Sequence of chain 23.B:
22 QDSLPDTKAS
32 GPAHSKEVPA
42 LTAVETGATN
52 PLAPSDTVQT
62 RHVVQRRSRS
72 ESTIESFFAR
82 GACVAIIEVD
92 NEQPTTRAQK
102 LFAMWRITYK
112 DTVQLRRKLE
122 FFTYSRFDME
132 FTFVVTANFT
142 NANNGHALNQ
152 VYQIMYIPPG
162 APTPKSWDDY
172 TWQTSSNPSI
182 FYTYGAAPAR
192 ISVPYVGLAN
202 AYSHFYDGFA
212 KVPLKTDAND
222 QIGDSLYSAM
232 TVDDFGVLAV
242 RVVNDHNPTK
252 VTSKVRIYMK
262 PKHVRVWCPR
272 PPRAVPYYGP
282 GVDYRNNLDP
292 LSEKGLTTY

Binding-site contacts:
Ligand atom C21 contacts residue PHE236 of chain 23.B at 3.4 Å (hydrophobic).
Ligand atom O24 contacts residue PHE236 of chain 23.B at 3.7 Å.
Ligand atom C23 contacts residue PHE236 of chain 23.B at 3.5 Å (hydrophobic).
Ligand atom O25 contacts residue TYR110 of chain 23.B at 3.0 Å.
Ligand atom O24 contacts residue TYR110 of chain 23.B at 3.9 Å.
Ligand atom C1 contacts residue ILE181 of chain 23.B at 3.4 Å (hydrophobic).
Ligand atom C14 contacts residue PHE236 of chain 23.B at 3.9 Å (hydrophobic).
Ligand atom N4 contacts residue LEU239 of chain 23.B at 3.8 Å.
Ligand atom C12 contacts residue PHE236 of chain 23.B at 3.8 Å (hydrophobic).
Ligand atom C9 contacts residue ILE108 of chain 23.B at 3.5 Å (hydrophobic).
Ligand atom C8 contacts residue PHE132 of chain 23.B at 3.4 Å (hydrophobic).
Ligand atom C9 contacts residue TYR157 of chain 23.B at 3.8 Å (hydrophobic).
Ligand atom N6 contacts residue VAL194 of chain 23.B at 3.7 Å.
Ligand atom C8 contacts residue ILE108 of chain 23.B at 3.8 Å (hydrophobic).
Ligand atom C1 contacts residue ILE155 of chain 23.B at 3.7 Å (hydrophobic).
Ligand atom C23 contacts residue TYR110 of chain 23.B at 3.3 Å (hydrophobic).
Ligand atom C19 contacts residue TYR110 of chain 23.B at 3.7 Å (hydrophobic).
Ligand atom C10 contacts residue TYR157 of chain 23.B at 3.6 Å (hydrophobic).
Ligand atom C22 contacts residue PHE236 of chain 23.B at 3.9 Å (hydrophobic).
Ligand atom C19 contacts residue PHE236 of chain 23.B at 3.5 Å (hydrophobic).
Ligand atom C20 contacts residue PHE236 of chain 23.B at 3.2 Å (hydrophobic).
Ligand atom C4 contacts residue TYR157 of chain 23.B at 3.4 Å (hydrophobic).
Ligand atom C4 contacts residue ALA24 of chain 23.D at 3.8 Å (hydrophobic).
Ligand atom C13 contacts residue VAL197 of chain 23.B at 3.6 Å (hydrophobic).
Ligand atom C1 contacts residue PRO179 of chain 23.B at 3.9 Å (hydrophobic).
Ligand atom C27 contacts residue THR109 of chain 23.B at 3.5 Å.
Ligand atom C3 contacts residue TYR157 of chain 23.B at 3.5 Å (hydrophobic).
Ligand atom C7 contacts residue PHE132 of chain 23.B at 3.6 Å (hydrophobic).
Ligand atom C22 contacts residue TYR203 of chain 23.B at 3.5 Å (hydrophobic).
Ligand atom C11 contacts residue VAL194 of chain 23.B at 3.7 Å (hydrophobic).
Ligand atom C26 contacts residue THR109 of chain 23.B at 3.7 Å.
Ligand atom C14 contacts residue VAL197 of chain 23.B at 3.6 Å (hydrophobic).
Ligand atom C3 contacts residue ALA24 of chain 23.D at 3.7 Å (hydrophobic).
Ligand atom C11 contacts residue TYR157 of chain 23.B at 3.6 Å (hydrophobic).
Ligand atom C3 contacts residue PRO179 of chain 23.B at 3.7 Å (hydrophobic).
Ligand atom N4 contacts residue ILE192 of chain 23.B at 3.6 Å.
Ligand atom C10 contacts residue VAL194 of chain 23.B at 3.7 Å (hydrophobic).
Ligand atom N3 contacts residue ILE192 of chain 23.B at 3.8 Å.
Ligand atom C20 contacts residue TYR110 of chain 23.B at 3.5 Å (hydrophobic).
Ligand atom C21 contacts residue TYR203 of chain 23.B at 3.8 Å (hydrophobic).

Sequence of chain 24.D:
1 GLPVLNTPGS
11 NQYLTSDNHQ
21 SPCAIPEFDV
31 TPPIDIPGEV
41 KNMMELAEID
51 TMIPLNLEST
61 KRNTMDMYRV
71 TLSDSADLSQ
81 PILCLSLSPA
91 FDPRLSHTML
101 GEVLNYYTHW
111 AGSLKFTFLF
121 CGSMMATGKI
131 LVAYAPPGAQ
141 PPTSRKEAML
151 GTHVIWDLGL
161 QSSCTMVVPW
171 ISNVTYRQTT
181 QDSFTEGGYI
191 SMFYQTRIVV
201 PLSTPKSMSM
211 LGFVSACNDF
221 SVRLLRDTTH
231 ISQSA

This small molecule binds to this protein.
Small molecule (SMILES): CCOC(=O)c1ccc(OCCCCC2CCN(c3ccc(C)nn3)CC2)cc1

Sequence of chain 23.D:
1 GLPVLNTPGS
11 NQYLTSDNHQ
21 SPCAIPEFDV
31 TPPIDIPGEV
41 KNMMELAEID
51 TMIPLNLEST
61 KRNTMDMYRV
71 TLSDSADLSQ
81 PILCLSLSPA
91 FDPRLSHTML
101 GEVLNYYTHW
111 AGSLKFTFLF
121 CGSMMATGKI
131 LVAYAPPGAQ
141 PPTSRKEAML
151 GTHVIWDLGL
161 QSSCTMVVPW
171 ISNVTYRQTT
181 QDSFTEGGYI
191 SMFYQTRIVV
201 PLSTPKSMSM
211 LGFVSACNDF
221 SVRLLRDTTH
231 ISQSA